Binding-site contacts:
Ligand atom C8 contacts residue GLY115 of chain 1.A at 3.7 Å.
Ligand atom N1 contacts residue VAL151 of chain 1.A at 3.7 Å.
Ligand atom C4 contacts residue VAL151 of chain 1.A at 3.9 Å (hydrophobic).
Ligand atom O contacts residue VAL148 of chain 1.A at 3.7 Å.
Ligand atom S contacts residue GLY115 of chain 1.A at 3.9 Å.
Ligand atom C2 contacts residue VAL148 of chain 1.A at 3.6 Å (hydrophobic).
Ligand atom C10 contacts residue HIS23 of chain 1.A at 3.9 Å.
Ligand atom C6 contacts residue GLY115 of chain 1.A at 3.2 Å.
Ligand atom C3 contacts residue ASN117 of chain 1.A at 3.4 Å.
Ligand atom C10 contacts residue ASP96 of chain 1.A at 4.0 Å.
Ligand atom C4 contacts residue HIS23 of chain 1.A at 3.6 Å.
Ligand atom S contacts residue HIS116 of chain 1.A at 3.8 Å.
Ligand atom N1 contacts residue HIS23 of chain 1.A at 3.9 Å.
Ligand atom C9 contacts residue GLY115 of chain 1.A at 3.0 Å.
Ligand atom N contacts residue VAL148 of chain 1.A at 3.6 Å.
Ligand atom C10 contacts residue VAL151 of chain 1.A at 4.1 Å (hydrophobic).
Ligand atom C1 contacts residue VAL148 of chain 1.A at 3.6 Å (hydrophobic).
Ligand atom C10 contacts residue HIS116 of chain 1.A at 4.0 Å.
Ligand atom C8 contacts residue HIS116 of chain 1.A at 4.0 Å.
Ligand atom N1 contacts residue ASP96 of chain 1.A at 3.0 Å (salt-bridge).
Ligand atom C7 contacts residue ASN117 of chain 1.A at 3.5 Å.
Ligand atom C4 contacts residue ASN117 of chain 1.A at 3.6 Å.
Ligand atom C9 contacts residue GLY114 of chain 1.A at 4.0 Å.
Ligand atom N2 contacts residue VAL151 of chain 1.A at 3.9 Å.
Ligand atom N2 contacts residue HIS23 of chain 1.A at 3.2 Å.
Ligand atom O contacts residue ASN117 of chain 1.A at 4.1 Å.
Ligand atom C5 contacts residue GLY115 of chain 1.A at 3.9 Å.
Ligand atom C3 contacts residue VAL148 of chain 1.A at 3.5 Å (hydrophobic).
Ligand atom N contacts residue ASN117 of chain 1.A at 3.6 Å (h-bond).
Ligand atom C8 contacts residue ASN117 of chain 1.A at 4.1 Å.
Ligand atom C10 contacts residue LEU98 of chain 1.A at 3.8 Å (hydrophobic).
Ligand atom N1 contacts residue HIS116 of chain 1.A at 3.9 Å.
Ligand atom N1 contacts residue LEU98 of chain 1.A at 3.7 Å.
Ligand atom S contacts residue GLY114 of chain 1.A at 3.3 Å (h-bond).
Ligand atom C2 contacts residue ASN117 of chain 1.A at 3.2 Å.
Ligand atom C1 contacts residue ASN117 of chain 1.A at 4.1 Å.
Ligand atom C5 contacts residue ASN117 of chain 1.A at 3.5 Å.
Ligand atom C6 contacts residue ASN117 of chain 1.A at 3.6 Å.
Ligand atom C9 contacts residue HIS116 of chain 1.A at 3.5 Å.
Ligand atom S contacts residue LEU98 of chain 1.A at 3.6 Å.

Sequence of chain 1.A:
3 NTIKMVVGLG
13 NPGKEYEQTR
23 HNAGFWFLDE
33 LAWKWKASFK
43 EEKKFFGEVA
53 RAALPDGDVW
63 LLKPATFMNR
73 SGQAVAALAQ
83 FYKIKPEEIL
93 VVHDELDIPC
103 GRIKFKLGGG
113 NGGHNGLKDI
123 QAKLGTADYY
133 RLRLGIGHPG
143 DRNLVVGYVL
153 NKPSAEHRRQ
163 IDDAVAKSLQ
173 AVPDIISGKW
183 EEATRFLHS

A protein and the small-molecule ligand that binds it are described below.
Small molecule (SMILES): CC(=O)Nc1ccc(-c2csc(N)n2)cc1